The protein below binds the small molecule below.
Small molecule (SMILES): CC(=O)N[C@@H]1[C@@H](O)[C@H](O)[C@@H](CO)O[C@H]1O

Binding-site contacts:
Ligand atom C8 contacts residue ASN134 of chain 1.G at 3.7 Å.
Ligand atom C3 contacts residue ASN134 of chain 1.G at 3.9 Å.
Ligand atom C6 contacts residue GLY145 of chain 1.G at 4.2 Å.
Ligand atom C1 contacts residue LYS148 of chain 1.G at 4.4 Å.
Ligand atom C1 contacts residue ASN134 of chain 1.G at 1.5 Å.
Ligand atom C7 contacts residue ASN134 of chain 1.G at 3.2 Å.
Ligand atom O6 contacts residue LYS148 of chain 1.G at 4.3 Å.
Ligand atom C2 contacts residue ASN134 of chain 1.G at 2.5 Å.
Ligand atom N2 contacts residue ASN134 of chain 1.G at 3.0 Å (h-bond).
Ligand atom C4 contacts residue ASN134 of chain 1.G at 4.4 Å.
Ligand atom O6 contacts residue GLY145 of chain 1.G at 3.2 Å.
Ligand atom O7 contacts residue ASN134 of chain 1.G at 3.4 Å (h-bond).
Ligand atom O5 contacts residue ASN134 of chain 1.G at 2.5 Å (h-bond).
Ligand atom O5 contacts residue LYS148 of chain 1.G at 4.3 Å.
Ligand atom C5 contacts residue ASN134 of chain 1.G at 3.8 Å.

Sequence of chain 1.G:
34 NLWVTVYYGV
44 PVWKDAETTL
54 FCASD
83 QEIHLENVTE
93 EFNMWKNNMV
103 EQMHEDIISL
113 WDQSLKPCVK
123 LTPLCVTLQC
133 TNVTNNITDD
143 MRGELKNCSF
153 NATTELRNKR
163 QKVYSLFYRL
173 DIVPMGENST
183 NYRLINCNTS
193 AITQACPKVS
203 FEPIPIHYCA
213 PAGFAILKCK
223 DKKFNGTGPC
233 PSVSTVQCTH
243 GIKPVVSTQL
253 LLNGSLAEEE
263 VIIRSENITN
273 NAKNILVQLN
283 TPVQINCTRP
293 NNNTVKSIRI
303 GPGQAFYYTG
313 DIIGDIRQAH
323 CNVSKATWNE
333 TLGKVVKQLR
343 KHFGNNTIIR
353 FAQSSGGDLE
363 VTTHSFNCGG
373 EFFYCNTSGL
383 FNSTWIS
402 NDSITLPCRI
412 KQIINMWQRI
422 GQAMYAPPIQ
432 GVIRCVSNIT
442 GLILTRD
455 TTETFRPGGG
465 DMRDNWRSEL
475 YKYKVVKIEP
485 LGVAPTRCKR